Binding-site contacts:
Ligand atom O4 contacts residue HIS548 of chain 1.C at 3.4 Å (h-bond).
Ligand atom C3 contacts residue FDA1 of chain 1.M at 3.2 Å.
Ligand atom O4 contacts residue CYS546 of chain 1.C at 2.7 Å (h-bond).
Ligand atom O6 contacts residue LEU361 of chain 1.C at 4.0 Å.
Ligand atom C4 contacts residue HIS548 of chain 1.C at 3.6 Å.
Ligand atom F2 contacts residue ASN593 of chain 1.C at 3.2 Å.
Ligand atom O6 contacts residue PHE454 of chain 1.C at 3.5 Å.
Ligand atom C1 contacts residue THR169 of chain 1.C at 4.0 Å.
Ligand atom C2 contacts residue FDA1 of chain 1.M at 4.0 Å.
Ligand atom C6 contacts residue CYS546 of chain 1.C at 3.9 Å (hydrophobic).
Ligand atom C6 contacts residue LEU545 of chain 1.C at 3.7 Å (hydrophobic).
Ligand atom C1 contacts residue PHE474 of chain 1.C at 3.7 Å (hydrophobic).
Ligand atom C6 contacts residue TYR456 of chain 1.C at 3.4 Å (hydrophobic).
Ligand atom O5 contacts residue ASP452 of chain 1.C at 3.9 Å.
Ligand atom C1 contacts residue GLN448 of chain 1.C at 3.8 Å.
Ligand atom F2 contacts residue THR169 of chain 1.C at 3.3 Å.
Ligand atom O3 contacts residue HIS548 of chain 1.C at 2.6 Å (h-bond).
Ligand atom O5 contacts residue TYR456 of chain 1.C at 3.8 Å.
Ligand atom O5 contacts residue ARG472 of chain 1.C at 3.7 Å.
Ligand atom C2 contacts residue PHE474 of chain 1.C at 3.8 Å (hydrophobic).
Ligand atom O5 contacts residue PHE474 of chain 1.C at 3.8 Å.
Ligand atom C3 contacts residue HIS548 of chain 1.C at 3.5 Å.
Ligand atom C1 contacts residue ASP452 of chain 1.C at 3.3 Å.
Ligand atom C4 contacts residue CYS546 of chain 1.C at 3.4 Å (hydrophobic).
Ligand atom C2 contacts residue ASN593 of chain 1.C at 3.7 Å.
Ligand atom C4 contacts residue FDA1 of chain 1.M at 4.0 Å.
Ligand atom O6 contacts residue TYR456 of chain 1.C at 2.4 Å (h-bond).
Ligand atom F2 contacts residue FDA1 of chain 1.M at 3.2 Å.
Ligand atom C2 contacts residue GLN448 of chain 1.C at 3.6 Å.
Ligand atom O1 contacts residue THR169 of chain 1.C at 2.8 Å (h-bond).
Ligand atom O3 contacts residue FDA1 of chain 1.M at 3.1 Å.
Ligand atom O3 contacts residue ASN593 of chain 1.C at 2.9 Å (h-bond).
Ligand atom C1 contacts residue ARG472 of chain 1.C at 3.9 Å.
Ligand atom O4 contacts residue FDA1 of chain 1.M at 3.3 Å.
Ligand atom C3 contacts residue ASN593 of chain 1.C at 3.9 Å.
Ligand atom C6 contacts residue LEU361 of chain 1.C at 3.9 Å (hydrophobic).
Ligand atom O1 contacts residue ASP452 of chain 1.C at 2.3 Å (salt-bridge).
Ligand atom O6 contacts residue LEU545 of chain 1.C at 3.8 Å.
Ligand atom C2 contacts residue THR169 of chain 1.C at 4.0 Å.
Ligand atom F2 contacts residue GLN448 of chain 1.C at 3.0 Å.

This small molecule binds to this protein.
Small molecule (SMILES): OC[C@H]1O[C@H](O)[C@H](F)[C@@H](O)[C@@H]1O

Sequence of chain 1.C:
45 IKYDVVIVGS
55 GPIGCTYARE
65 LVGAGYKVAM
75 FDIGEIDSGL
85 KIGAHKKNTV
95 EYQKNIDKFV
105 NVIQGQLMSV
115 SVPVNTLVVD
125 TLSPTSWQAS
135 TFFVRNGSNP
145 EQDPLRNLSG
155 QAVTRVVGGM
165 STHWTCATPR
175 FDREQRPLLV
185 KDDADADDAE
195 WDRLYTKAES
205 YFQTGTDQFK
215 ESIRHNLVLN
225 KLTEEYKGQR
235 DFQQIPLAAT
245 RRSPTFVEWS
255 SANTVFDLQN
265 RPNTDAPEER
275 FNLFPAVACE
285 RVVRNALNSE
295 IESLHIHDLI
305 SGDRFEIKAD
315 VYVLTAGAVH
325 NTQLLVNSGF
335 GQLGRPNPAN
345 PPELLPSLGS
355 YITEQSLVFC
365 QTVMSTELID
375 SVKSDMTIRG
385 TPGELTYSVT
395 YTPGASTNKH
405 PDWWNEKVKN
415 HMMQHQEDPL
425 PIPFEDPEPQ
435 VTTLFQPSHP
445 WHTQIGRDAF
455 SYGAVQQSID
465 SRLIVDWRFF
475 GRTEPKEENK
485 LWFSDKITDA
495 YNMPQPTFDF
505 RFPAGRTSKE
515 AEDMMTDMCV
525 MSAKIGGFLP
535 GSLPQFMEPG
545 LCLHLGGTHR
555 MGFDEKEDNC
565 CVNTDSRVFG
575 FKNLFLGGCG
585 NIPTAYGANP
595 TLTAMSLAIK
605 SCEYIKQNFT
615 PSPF